Sequence of chain 1.A:
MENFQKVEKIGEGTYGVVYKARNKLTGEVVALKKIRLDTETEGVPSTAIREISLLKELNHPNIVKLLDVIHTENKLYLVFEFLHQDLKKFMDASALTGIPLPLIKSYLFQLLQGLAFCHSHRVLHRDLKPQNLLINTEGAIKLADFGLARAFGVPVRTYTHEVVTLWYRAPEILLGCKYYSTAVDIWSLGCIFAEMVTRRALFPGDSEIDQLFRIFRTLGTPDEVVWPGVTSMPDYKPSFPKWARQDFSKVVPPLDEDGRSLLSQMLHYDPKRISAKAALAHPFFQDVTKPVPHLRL

Binding-site contacts:
Ligand atom N8 contacts residue ALA31 of chain 1.A at 3.6 Å.
Ligand atom C10 contacts residue ILE10 of chain 1.A at 3.6 Å (hydrophobic).
Ligand atom C31 contacts residue PHE80 of chain 1.A at 3.6 Å (hydrophobic).
Ligand atom N32 contacts residue ASP145 of chain 1.A at 3.6 Å.
Ligand atom N11 contacts residue PHE82 of chain 1.A at 3.4 Å.
Ligand atom C28 contacts residue PHE80 of chain 1.A at 3.6 Å (hydrophobic).
Ligand atom C24 contacts residue LYS89 of chain 1.A at 3.5 Å.
Ligand atom C5 contacts residue LEU134 of chain 1.A at 3.4 Å (hydrophobic).
Ligand atom C15 contacts residue LEU83 of chain 1.A at 3.5 Å (hydrophobic).
Ligand atom N11 contacts residue ILE10 of chain 1.A at 3.6 Å.
Ligand atom C16 contacts residue HIS84 of chain 1.A at 3.2 Å.
Ligand atom C25 contacts residue ILE10 of chain 1.A at 3.3 Å (hydrophobic).
Ligand atom N7 contacts residue ALA31 of chain 1.A at 3.4 Å.
Ligand atom N8 contacts residue LEU83 of chain 1.A at 3.1 Å (h-bond).
Ligand atom N32 contacts residue PHE146 of chain 1.A at 3.0 Å (h-bond).
Ligand atom C12 contacts residue LEU83 of chain 1.A at 3.3 Å (hydrophobic).
Ligand atom C21 contacts residue ASP86 of chain 1.A at 3.5 Å.
Ligand atom C29 contacts residue GLU51 of chain 1.A at 2.9 Å.
Ligand atom N8 contacts residue GLU81 of chain 1.A at 3.6 Å (salt-bridge).
Ligand atom C28 contacts residue LYS33 of chain 1.A at 2.8 Å.
Ligand atom N32 contacts residue GLU51 of chain 1.A at 2.3 Å (salt-bridge).
Ligand atom C31 contacts residue ALA144 of chain 1.A at 3.7 Å (hydrophobic).
Ligand atom N20 contacts residue ILE10 of chain 1.A at 3.4 Å (h-bond).
Ligand atom N32 contacts residue LEU55 of chain 1.A at 3.6 Å.
Ligand atom C15 contacts residue HIS84 of chain 1.A at 3.1 Å.
Ligand atom N23 contacts residue ASP86 of chain 1.A at 2.8 Å (salt-bridge).
Ligand atom C30 contacts residue ASP145 of chain 1.A at 3.3 Å.
Ligand atom C24 contacts residue ILE10 of chain 1.A at 3.5 Å (hydrophobic).
Ligand atom C28 contacts residue GLU51 of chain 1.A at 2.7 Å.
Ligand atom N7 contacts residue GLU81 of chain 1.A at 2.8 Å (salt-bridge).
Ligand atom C26 contacts residue ASP86 of chain 1.A at 3.5 Å.
Ligand atom C27 contacts residue LYS33 of chain 1.A at 3.3 Å.
Ligand atom C29 contacts residue ASP145 of chain 1.A at 3.3 Å.
Ligand atom C25 contacts residue LYS89 of chain 1.A at 3.3 Å.
Ligand atom C29 contacts residue PHE80 of chain 1.A at 3.5 Å (hydrophobic).
Ligand atom N11 contacts residue LEU83 of chain 1.A at 2.7 Å (h-bond).
Ligand atom C4 contacts residue LEU134 of chain 1.A at 3.4 Å (hydrophobic).
Ligand atom C30 contacts residue PHE80 of chain 1.A at 3.3 Å (hydrophobic).
Ligand atom N8 contacts residue PHE82 of chain 1.A at 3.7 Å.
Ligand atom C22 contacts residue ASP86 of chain 1.A at 3.2 Å.

The small molecule below binds the protein below.
Small molecule (SMILES): CN1CCN(c2cccc3nc(-c4n[nH]c5cc(-c6ccc(N)cc6)ccc45)[nH]c23)CC1